Sequence of chain 1.Y:
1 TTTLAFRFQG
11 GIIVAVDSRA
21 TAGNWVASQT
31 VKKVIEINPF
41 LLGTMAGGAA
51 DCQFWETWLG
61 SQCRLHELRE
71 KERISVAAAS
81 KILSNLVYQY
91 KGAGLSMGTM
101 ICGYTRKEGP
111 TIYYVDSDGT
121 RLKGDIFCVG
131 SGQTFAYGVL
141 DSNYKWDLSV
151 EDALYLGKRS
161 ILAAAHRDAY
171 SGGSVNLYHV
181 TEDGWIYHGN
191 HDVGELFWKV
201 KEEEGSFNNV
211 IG

Binding-site contacts:
Ligand atom C22 contacts residue GLY130 of chain 1.Y at 4.1 Å.
Ligand atom C15 contacts residue GLY47 of chain 1.Y at 4.0 Å.
Ligand atom O17 contacts residue THR1 of chain 1.Y at 2.3 Å (h-bond).
Ligand atom C15 contacts residue THR1 of chain 1.Y at 4.1 Å.
Ligand atom C16 contacts residue THR1 of chain 1.Y at 3.9 Å.
Ligand atom C6 contacts residue SER131 of chain 1.Y at 3.8 Å.
Ligand atom C16 contacts residue ALA46 of chain 1.Y at 3.4 Å (hydrophobic).
Ligand atom C9 contacts residue THR1 of chain 1.Y at 2.8 Å.
Ligand atom C11 contacts residue THR1 of chain 1.Y at 1.3 Å.
Ligand atom C14 contacts residue ARG19 of chain 1.Y at 4.1 Å.
Ligand atom C1 contacts residue SER131 of chain 1.Y at 4.0 Å.
Ligand atom C13 contacts residue LYS33 of chain 1.Y at 3.8 Å.
Ligand atom C16 contacts residue GLY47 of chain 1.Y at 3.9 Å.
Ligand atom C11 contacts residue LYS33 of chain 1.Y at 4.1 Å.
Ligand atom O21 contacts residue SER131 of chain 1.Y at 4.0 Å.
Ligand atom C15 contacts residue ALA49 of chain 1.Y at 4.0 Å (hydrophobic).
Ligand atom C23 contacts residue SER131 of chain 1.Y at 4.0 Å.
Ligand atom C4 contacts residue SER131 of chain 1.Y at 3.7 Å.
Ligand atom O17 contacts residue TYR170 of chain 1.Y at 4.0 Å.
Ligand atom O12 contacts residue GLY47 of chain 1.Y at 3.4 Å (h-bond).
Ligand atom C5 contacts residue SER131 of chain 1.Y at 3.8 Å.
Ligand atom C13 contacts residue THR1 of chain 1.Y at 3.1 Å.
Ligand atom O21 contacts residue GLY47 of chain 1.Y at 4.1 Å.
Ligand atom C20 contacts residue GLY130 of chain 1.Y at 4.1 Å.
Ligand atom O17 contacts residue ARG19 of chain 1.Y at 3.2 Å (salt-bridge).
Ligand atom C19 contacts residue THR1 of chain 1.Y at 4.1 Å.
Ligand atom C16 contacts residue MET45 of chain 1.Y at 3.4 Å (hydrophobic).
Ligand atom C14 contacts residue ALA20 of chain 1.Y at 3.5 Å (hydrophobic).
Ligand atom O17 contacts residue ALA20 of chain 1.Y at 4.2 Å.
Ligand atom C15 contacts residue MET45 of chain 1.Y at 3.9 Å (hydrophobic).
Ligand atom O12 contacts residue THR1 of chain 1.Y at 2.3 Å (h-bond).
Ligand atom C8 contacts residue THR1 of chain 1.Y at 3.4 Å.
Ligand atom C20 contacts residue SER131 of chain 1.Y at 3.7 Å.
Ligand atom C6 contacts residue THR1 of chain 1.Y at 4.1 Å.
Ligand atom N7 contacts residue THR1 of chain 1.Y at 3.2 Å (h-bond).
Ligand atom O17 contacts residue LYS33 of chain 1.Y at 3.7 Å.
Ligand atom O12 contacts residue ALA46 of chain 1.Y at 3.3 Å.
Ligand atom C19 contacts residue SER131 of chain 1.Y at 3.8 Å.
Ligand atom C10 contacts residue THR1 of chain 1.Y at 2.4 Å.
Ligand atom O21 contacts residue GLY130 of chain 1.Y at 3.5 Å.

The small molecule below binds the protein below.
Small molecule (SMILES): CC[C@H](C)[C@H](C(=O)O)[C@@H](O)C(=O)NCc1cc(OC)cc(OC)c1